Binding-site contacts:
Ligand atom O5B contacts residue LYS156 of chain 38.H at 3.3 Å.
Ligand atom O4 contacts residue HIS155 of chain 38.H at 3.5 Å (h-bond).
Ligand atom O3 contacts residue ARG157 of chain 38.H at 3.3 Å (salt-bridge).
Ligand atom O5 contacts residue LYS156 of chain 38.H at 3.4 Å.
Ligand atom O6B contacts residue HIS155 of chain 38.H at 3.3 Å (h-bond).
Ligand atom O5 contacts residue ARG157 of chain 38.H at 3.8 Å.
Ligand atom O6B contacts residue ARG157 of chain 38.H at 3.3 Å (salt-bridge).
Ligand atom SAG contacts residue ARG157 of chain 38.H at 3.6 Å (salt-bridge).
Ligand atom O6B contacts residue LYS156 of chain 38.H at 3.3 Å.
Ligand atom O6A contacts residue HIS94 of chain 38.H at 3.2 Å (h-bond).
Ligand atom O4 contacts residue SER93 of chain 38.H at 3.0 Å (h-bond).
Ligand atom OAF contacts residue ARG157 of chain 38.H at 2.8 Å (salt-bridge).
Ligand atom O6A contacts residue LEU62 of chain 38.H at 3.4 Å.
Ligand atom O3 contacts residue LYS156 of chain 38.H at 3.0 Å.
Ligand atom C6 contacts residue HIS94 of chain 38.H at 3.9 Å.
Ligand atom O6A contacts residue HIS155 of chain 38.H at 3.8 Å.
Ligand atom O4 contacts residue LYS156 of chain 38.H at 3.5 Å.
Ligand atom OAF contacts residue THR4 of chain 38.H at 2.9 Å (h-bond).
Ligand atom OAH contacts residue ARG157 of chain 38.H at 3.1 Å (salt-bridge).
Ligand atom OAH contacts residue THR4 of chain 38.H at 3.7 Å.
Ligand atom C4 contacts residue LYS156 of chain 38.H at 4.0 Å.
Ligand atom O6B contacts residue HIS94 of chain 38.H at 4.0 Å.
Ligand atom SAG contacts residue THR4 of chain 38.H at 3.9 Å.
Ligand atom OBI contacts residue LYS156 of chain 38.H at 4.0 Å.
Ligand atom C6 contacts residue SER93 of chain 38.H at 4.0 Å.
Ligand atom O6A contacts residue SER93 of chain 38.H at 3.2 Å.
Ligand atom OAH contacts residue LEU2 of chain 38.H at 2.8 Å (h-bond).
Ligand atom C6 contacts residue HIS155 of chain 38.H at 3.4 Å.
Ligand atom C5 contacts residue LEU62 of chain 38.H at 3.8 Å (hydrophobic).
Ligand atom C3 contacts residue LYS156 of chain 38.H at 4.0 Å.
Ligand atom C3 contacts residue ARG157 of chain 38.H at 3.7 Å.
Ligand atom C3 contacts residue ALA158 of chain 38.H at 4.0 Å (hydrophobic).
Ligand atom OAH contacts residue ASP3 of chain 38.H at 4.0 Å.
Ligand atom O5 contacts residue HIS155 of chain 38.H at 3.6 Å.
Ligand atom OAF contacts residue ALA158 of chain 38.H at 3.3 Å.
Ligand atom C2 contacts residue ALA158 of chain 38.H at 3.7 Å (hydrophobic).
Ligand atom C6 contacts residue LEU62 of chain 38.H at 3.5 Å (hydrophobic).
Ligand atom O3 contacts residue ALA158 of chain 38.H at 3.0 Å (h-bond).
Ligand atom C5 contacts residue HIS155 of chain 38.H at 4.0 Å.
Ligand atom O6B contacts residue LEU62 of chain 38.H at 4.0 Å.

This small molecule binds to this protein.
Small molecule (SMILES): O=C(O)[C@@H]1O[C@H](O[C@H]2[C@@H](OS(=O)(=O)O)O[C@@H](O)[C@H](NS(=O)(=O)O)[C@H]2O)[C@@H](OS(=O)(=O)O)[C@H](O)[C@@H]1O

Sequence of chain 38.H:
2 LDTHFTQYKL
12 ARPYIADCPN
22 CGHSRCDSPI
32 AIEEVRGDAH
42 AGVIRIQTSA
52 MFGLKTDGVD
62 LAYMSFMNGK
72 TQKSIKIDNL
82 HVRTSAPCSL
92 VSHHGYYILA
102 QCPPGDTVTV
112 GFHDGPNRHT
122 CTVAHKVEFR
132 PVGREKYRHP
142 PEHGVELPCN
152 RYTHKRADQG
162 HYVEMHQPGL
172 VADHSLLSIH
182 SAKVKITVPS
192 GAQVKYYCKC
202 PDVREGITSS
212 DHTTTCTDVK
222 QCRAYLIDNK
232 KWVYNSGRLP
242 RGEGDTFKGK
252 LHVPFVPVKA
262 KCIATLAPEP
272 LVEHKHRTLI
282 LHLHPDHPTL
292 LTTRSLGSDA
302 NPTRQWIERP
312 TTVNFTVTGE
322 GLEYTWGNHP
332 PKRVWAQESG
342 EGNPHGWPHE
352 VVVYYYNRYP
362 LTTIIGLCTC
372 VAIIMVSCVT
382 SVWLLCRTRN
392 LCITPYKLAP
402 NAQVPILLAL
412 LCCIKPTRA